Binding-site contacts:
Ligand atom S1 contacts residue SER282 of chain 1.A at 3.7 Å.
Ligand atom O6 contacts residue SER43 of chain 1.A at 3.7 Å.
Ligand atom O2 contacts residue ARG95 of chain 1.A at 2.9 Å (salt-bridge).
Ligand atom C14 contacts residue DMS1 of chain 1.C at 3.3 Å.
Ligand atom C10 contacts residue ARG163 of chain 1.A at 3.6 Å.
Ligand atom C21 contacts residue TYR14 of chain 1.A at 3.6 Å (hydrophobic).
Ligand atom C13 contacts residue SER235 of chain 1.A at 3.7 Å.
Ligand atom C19 contacts residue DMS1 of chain 1.C at 3.6 Å.
Ligand atom O6 contacts residue TYR14 of chain 1.A at 3.2 Å.
Ligand atom C19 contacts residue TYR252 of chain 1.A at 3.8 Å (hydrophobic).
Ligand atom O1 contacts residue GLY283 of chain 1.A at 3.2 Å.
Ligand atom C14 contacts residue TYR205 of chain 1.A at 3.7 Å (hydrophobic).
Ligand atom C7 contacts residue ARG95 of chain 1.A at 3.8 Å.
Ligand atom C17 contacts residue SER282 of chain 1.A at 3.4 Å.
Ligand atom O3 contacts residue ARG95 of chain 1.A at 2.7 Å (salt-bridge).
Ligand atom N3 contacts residue GLY142 of chain 1.A at 3.4 Å.
Ligand atom O3 contacts residue ARG60 of chain 1.A at 3.4 Å (salt-bridge).
Ligand atom C14 contacts residue SER235 of chain 1.A at 3.6 Å.
Ligand atom C20 contacts residue PHE257 of chain 1.A at 3.5 Å (hydrophobic).
Ligand atom C1 contacts residue ARG60 of chain 1.A at 3.8 Å.
Ligand atom O4 contacts residue ARG163 of chain 1.A at 2.7 Å (salt-bridge).
Ligand atom C2 contacts residue ARG60 of chain 1.A at 3.3 Å.
Ligand atom O2 contacts residue ASN94 of chain 1.A at 3.1 Å (h-bond).
Ligand atom C9 contacts residue SER188 of chain 1.A at 3.3 Å.
Ligand atom C8 contacts residue SER188 of chain 1.A at 3.1 Å.
Ligand atom O2 contacts residue ARG60 of chain 1.A at 3.4 Å (salt-bridge).
Ligand atom C16 contacts residue SER282 of chain 1.A at 3.3 Å.
Ligand atom C18 contacts residue DMS1 of chain 1.C at 3.8 Å.
Ligand atom C19 contacts residue PHE257 of chain 1.A at 3.7 Å (hydrophobic).
Ligand atom C12 contacts residue DMS1 of chain 1.C at 3.7 Å.
Ligand atom C13 contacts residue ALA236 of chain 1.A at 3.7 Å (hydrophobic).
Ligand atom O5 contacts residue ARG163 of chain 1.A at 2.9 Å (salt-bridge).
Ligand atom C2 contacts residue ARG95 of chain 1.A at 3.3 Å.
Ligand atom C10 contacts residue SER188 of chain 1.A at 3.4 Å.
Ligand atom C18 contacts residue TYR252 of chain 1.A at 3.6 Å (hydrophobic).
Ligand atom C4 contacts residue GLY44 of chain 1.A at 3.8 Å.
Ligand atom O1 contacts residue TYR14 of chain 1.A at 3.8 Å.
Ligand atom O4 contacts residue SER188 of chain 1.A at 2.7 Å (h-bond).
Ligand atom O5 contacts residue DMS1 of chain 1.C at 3.7 Å.
Ligand atom O1 contacts residue SER282 of chain 1.A at 3.0 Å (h-bond).

Sequence of chain 1.A:
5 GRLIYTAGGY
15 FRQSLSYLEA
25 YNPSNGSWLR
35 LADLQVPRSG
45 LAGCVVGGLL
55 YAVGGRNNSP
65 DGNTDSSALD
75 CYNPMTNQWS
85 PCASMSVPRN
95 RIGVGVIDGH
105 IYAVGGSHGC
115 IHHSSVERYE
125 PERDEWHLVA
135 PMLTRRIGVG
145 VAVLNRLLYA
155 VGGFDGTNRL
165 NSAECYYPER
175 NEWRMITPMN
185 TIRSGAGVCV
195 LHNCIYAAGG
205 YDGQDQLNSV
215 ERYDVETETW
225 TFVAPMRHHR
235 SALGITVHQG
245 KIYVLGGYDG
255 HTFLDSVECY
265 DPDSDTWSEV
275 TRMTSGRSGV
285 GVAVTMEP

A small-molecule ligand and the protein it binds are described below.
Small molecule (SMILES): O=C(O)CN(c1cccc(-n2ncc(C(=O)O)c2C2CC2)c1)S(=O)(=O)c1ccccc1